Binding-site contacts:
Ligand atom O7 contacts residue ASN209 of chain 1.A at 2.9 Å (h-bond).
Ligand atom C7 contacts residue ASN209 of chain 1.A at 3.1 Å.
Ligand atom C2 contacts residue ASN209 of chain 1.A at 2.5 Å.
Ligand atom C3 contacts residue ASN209 of chain 1.A at 3.8 Å.
Ligand atom N2 contacts residue ASN209 of chain 1.A at 2.9 Å (h-bond).
Ligand atom O5 contacts residue ASN209 of chain 1.A at 2.4 Å (h-bond).
Ligand atom C4 contacts residue ASN209 of chain 1.A at 4.2 Å.
Ligand atom C5 contacts residue ASN209 of chain 1.A at 3.7 Å.
Ligand atom C1 contacts residue ASN209 of chain 1.A at 1.4 Å.
Ligand atom C8 contacts residue ILE208 of chain 1.A at 3.8 Å (hydrophobic).
Ligand atom C8 contacts residue ASN209 of chain 1.A at 3.7 Å.

The protein below binds the small molecule below.
Small molecule (SMILES): CC(=O)N[C@@H]1[C@@H](O)[C@H](O)[C@@H](CO)O[C@H]1O

Sequence of chain 1.A:
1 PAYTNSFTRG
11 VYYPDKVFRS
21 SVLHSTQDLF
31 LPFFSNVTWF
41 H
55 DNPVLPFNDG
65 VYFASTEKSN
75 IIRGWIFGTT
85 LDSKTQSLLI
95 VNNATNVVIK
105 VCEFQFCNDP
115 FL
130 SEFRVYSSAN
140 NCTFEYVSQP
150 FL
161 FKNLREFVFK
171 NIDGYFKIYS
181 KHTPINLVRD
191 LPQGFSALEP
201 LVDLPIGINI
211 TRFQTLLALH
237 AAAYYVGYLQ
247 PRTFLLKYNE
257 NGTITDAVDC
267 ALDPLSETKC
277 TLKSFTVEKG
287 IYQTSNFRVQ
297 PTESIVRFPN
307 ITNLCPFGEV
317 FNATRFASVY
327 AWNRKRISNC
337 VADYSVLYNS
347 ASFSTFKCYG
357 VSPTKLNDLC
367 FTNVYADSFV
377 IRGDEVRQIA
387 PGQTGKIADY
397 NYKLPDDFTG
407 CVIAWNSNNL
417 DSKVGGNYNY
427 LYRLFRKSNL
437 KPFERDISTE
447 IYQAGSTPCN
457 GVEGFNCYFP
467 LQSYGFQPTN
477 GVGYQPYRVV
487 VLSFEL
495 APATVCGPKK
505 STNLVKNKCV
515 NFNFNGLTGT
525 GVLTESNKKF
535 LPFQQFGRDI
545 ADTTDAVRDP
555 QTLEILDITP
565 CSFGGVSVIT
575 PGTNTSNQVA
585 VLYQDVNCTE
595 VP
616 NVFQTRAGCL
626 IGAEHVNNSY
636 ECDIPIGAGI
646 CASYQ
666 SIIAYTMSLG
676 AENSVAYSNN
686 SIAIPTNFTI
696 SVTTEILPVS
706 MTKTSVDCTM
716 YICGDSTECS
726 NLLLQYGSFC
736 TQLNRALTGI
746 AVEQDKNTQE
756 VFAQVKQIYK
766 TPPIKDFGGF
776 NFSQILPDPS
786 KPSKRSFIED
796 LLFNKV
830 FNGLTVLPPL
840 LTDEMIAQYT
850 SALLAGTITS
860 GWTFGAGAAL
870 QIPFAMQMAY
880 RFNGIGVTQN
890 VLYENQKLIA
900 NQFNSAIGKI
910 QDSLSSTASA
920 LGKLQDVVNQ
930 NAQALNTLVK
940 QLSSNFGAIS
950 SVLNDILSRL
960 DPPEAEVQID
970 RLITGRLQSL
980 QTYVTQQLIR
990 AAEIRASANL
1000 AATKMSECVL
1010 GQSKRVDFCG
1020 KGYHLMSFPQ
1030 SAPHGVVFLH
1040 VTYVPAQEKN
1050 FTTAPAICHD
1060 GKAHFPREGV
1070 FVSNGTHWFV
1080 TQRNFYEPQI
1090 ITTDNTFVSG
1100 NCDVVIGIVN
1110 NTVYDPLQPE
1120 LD